Binding-site contacts:
Ligand atom C2 contacts residue ASN146 of chain 1.A at 4.3 Å.
Ligand atom O7 contacts residue ASN146 of chain 1.A at 3.7 Å.
Ligand atom O7 contacts residue ILE436 of chain 1.A at 4.2 Å.
Ligand atom C1 contacts residue ASN146 of chain 1.A at 3.0 Å.
Ligand atom O5 contacts residue ASN146 of chain 1.A at 3.0 Å (h-bond).
Ligand atom C8 contacts residue ILE436 of chain 1.A at 3.6 Å (hydrophobic).
Ligand atom O7 contacts residue LYS143 of chain 1.A at 3.8 Å.
Ligand atom C5 contacts residue ASN146 of chain 1.A at 4.2 Å.
Ligand atom O6 contacts residue ASN146 of chain 1.A at 4.2 Å.
Ligand atom C8 contacts residue ASN146 of chain 1.A at 3.7 Å.
Ligand atom C7 contacts residue ILE436 of chain 1.A at 4.3 Å (hydrophobic).
Ligand atom C7 contacts residue ASN146 of chain 1.A at 4.0 Å.

This protein binds this small molecule.
Small molecule (SMILES): CC(=O)N[C@@H]1[C@@H](O)[C@H](O)[C@@H](CO)O[C@H]1O

Sequence of chain 1.A:
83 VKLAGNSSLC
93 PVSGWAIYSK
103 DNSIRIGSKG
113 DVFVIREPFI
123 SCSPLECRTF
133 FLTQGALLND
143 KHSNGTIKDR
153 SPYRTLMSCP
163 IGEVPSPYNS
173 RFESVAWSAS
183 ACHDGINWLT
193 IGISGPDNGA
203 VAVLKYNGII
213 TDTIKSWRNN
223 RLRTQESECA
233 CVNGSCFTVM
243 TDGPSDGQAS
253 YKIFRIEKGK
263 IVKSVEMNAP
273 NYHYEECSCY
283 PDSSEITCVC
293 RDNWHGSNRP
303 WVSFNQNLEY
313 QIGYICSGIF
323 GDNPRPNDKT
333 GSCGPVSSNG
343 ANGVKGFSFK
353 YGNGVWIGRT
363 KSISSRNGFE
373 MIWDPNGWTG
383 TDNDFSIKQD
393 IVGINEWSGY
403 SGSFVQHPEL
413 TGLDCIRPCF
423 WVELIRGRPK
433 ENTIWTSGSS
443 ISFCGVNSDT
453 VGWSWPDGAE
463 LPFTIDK